Sequence of chain 1.P:
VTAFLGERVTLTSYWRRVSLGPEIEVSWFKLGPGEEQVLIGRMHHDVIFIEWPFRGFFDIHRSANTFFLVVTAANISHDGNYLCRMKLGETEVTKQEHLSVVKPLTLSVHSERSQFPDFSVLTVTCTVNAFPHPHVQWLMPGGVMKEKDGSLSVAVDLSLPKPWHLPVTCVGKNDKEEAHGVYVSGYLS

This small molecule binds to this protein.
Small molecule (SMILES): CC(=O)N[C@H]1[C@H](O[C@H]2[C@H](O)[C@@H](NC(C)=O)CO[C@@H]2CO)O[C@H](CO)[C@@H](O[C@@H]2O[C@H](CO[C@H]3O[C@H](CO[C@H]4O[C@H](CO)[C@@H](O)[C@H](O)[C@@H]4O)[C@@H](O)[C@H](O)[C@@H]3O)[C@@H](O)[C@H](O[C@H]3O[C@H](CO)[C@@H](O)[C@H](O)[C@@H]3O)[C@@H]2O)[C@@H]1O

Binding-site contacts:
Ligand atom C3 contacts residue ASN75 of chain 1.P at 3.8 Å.
Ligand atom C5 contacts residue ASN75 of chain 1.P at 3.7 Å.
Ligand atom O5 contacts residue PHE57 of chain 1.P at 4.2 Å.
Ligand atom C8 contacts residue ASP160 of chain 1.P at 4.0 Å.
Ligand atom C2 contacts residue ASN75 of chain 1.P at 2.3 Å.
Ligand atom C5 contacts residue HIS78 of chain 1.P at 4.2 Å.
Ligand atom O7 contacts residue ASN75 of chain 1.P at 3.0 Å (h-bond).
Ligand atom C1 contacts residue HIS78 of chain 1.P at 4.2 Å.
Ligand atom C7 contacts residue ASN75 of chain 1.P at 2.9 Å.
Ligand atom O5 contacts residue ASN75 of chain 1.P at 2.4 Å (h-bond).
Ligand atom C1 contacts residue PRO53 of chain 1.P at 4.3 Å (hydrophobic).
Ligand atom C1 contacts residue PHE57 of chain 1.P at 4.4 Å (hydrophobic).
Ligand atom C5 contacts residue PHE57 of chain 1.P at 4.0 Å (hydrophobic).
Ligand atom C4 contacts residue PHE57 of chain 1.P at 4.4 Å (hydrophobic).
Ligand atom O6 contacts residue PHE58 of chain 1.P at 4.1 Å.
Ligand atom O6 contacts residue PHE57 of chain 1.P at 4.3 Å.
Ligand atom N2 contacts residue ASN75 of chain 1.P at 2.8 Å (h-bond).
Ligand atom O6 contacts residue HIS78 of chain 1.P at 2.7 Å (h-bond).
Ligand atom C6 contacts residue SER77 of chain 1.P at 4.5 Å.
Ligand atom C1 contacts residue ASN75 of chain 1.P at 1.4 Å.
Ligand atom N2 contacts residue PRO53 of chain 1.P at 3.8 Å.
Ligand atom C8 contacts residue PHE54 of chain 1.P at 4.4 Å (hydrophobic).
Ligand atom C3 contacts residue PRO53 of chain 1.P at 3.7 Å (hydrophobic).
Ligand atom C2 contacts residue PRO53 of chain 1.P at 4.1 Å (hydrophobic).
Ligand atom C8 contacts residue ASN75 of chain 1.P at 3.8 Å.
Ligand atom C5 contacts residue SER77 of chain 1.P at 4.0 Å.
Ligand atom C6 contacts residue PHE57 of chain 1.P at 4.3 Å (hydrophobic).
Ligand atom C4 contacts residue ASN75 of chain 1.P at 4.2 Å.
Ligand atom O5 contacts residue HIS78 of chain 1.P at 3.3 Å (h-bond).
Ligand atom O6 contacts residue SER77 of chain 1.P at 4.1 Å.
Ligand atom C6 contacts residue HIS78 of chain 1.P at 3.9 Å.
Ligand atom C8 contacts residue PRO53 of chain 1.P at 4.4 Å (hydrophobic).
Ligand atom C1 contacts residue SER77 of chain 1.P at 3.9 Å.
Ligand atom C4 contacts residue PRO53 of chain 1.P at 4.5 Å (hydrophobic).
Ligand atom O5 contacts residue SER77 of chain 1.P at 4.2 Å.
Ligand atom O3 contacts residue PRO53 of chain 1.P at 4.3 Å.